Sequence of chain 42.A:
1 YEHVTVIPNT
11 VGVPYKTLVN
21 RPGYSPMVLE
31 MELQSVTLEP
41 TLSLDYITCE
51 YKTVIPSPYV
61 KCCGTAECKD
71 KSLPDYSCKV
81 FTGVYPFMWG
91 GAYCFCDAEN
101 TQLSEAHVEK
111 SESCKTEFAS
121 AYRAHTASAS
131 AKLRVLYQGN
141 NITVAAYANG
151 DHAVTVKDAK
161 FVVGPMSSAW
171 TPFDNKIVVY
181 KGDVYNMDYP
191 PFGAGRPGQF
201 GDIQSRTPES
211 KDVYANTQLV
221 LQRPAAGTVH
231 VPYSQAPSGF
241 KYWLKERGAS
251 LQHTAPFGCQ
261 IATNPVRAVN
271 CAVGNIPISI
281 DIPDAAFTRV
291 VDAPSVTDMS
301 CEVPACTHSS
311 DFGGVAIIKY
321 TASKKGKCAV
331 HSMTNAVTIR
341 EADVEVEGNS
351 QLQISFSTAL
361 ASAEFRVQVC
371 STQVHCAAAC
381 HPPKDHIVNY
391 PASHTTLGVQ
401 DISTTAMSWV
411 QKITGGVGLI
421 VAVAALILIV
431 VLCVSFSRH

Binding-site contacts:
Ligand atom C6 contacts residue THR116 of chain 42.A at 3.5 Å.
Ligand atom C6 contacts residue LYS115 of chain 42.A at 3.9 Å.
Ligand atom C2 contacts residue ASN259 of chain 42.B at 2.4 Å.
Ligand atom O5 contacts residue THR116 of chain 42.A at 2.6 Å (h-bond).
Ligand atom C4 contacts residue ASN259 of chain 42.B at 4.2 Å.
Ligand atom C8 contacts residue ASN259 of chain 42.B at 4.1 Å.
Ligand atom C6 contacts residue PHE118 of chain 42.A at 4.4 Å (hydrophobic).
Ligand atom C7 contacts residue ASN259 of chain 42.B at 3.1 Å.
Ligand atom C5 contacts residue THR116 of chain 42.A at 3.5 Å.
Ligand atom N2 contacts residue ASN259 of chain 42.B at 2.9 Å (h-bond).
Ligand atom C1 contacts residue THR116 of chain 42.A at 3.3 Å.
Ligand atom O6 contacts residue PHE118 of chain 42.A at 3.9 Å.
Ligand atom O7 contacts residue ASN259 of chain 42.B at 3.0 Å (h-bond).
Ligand atom O5 contacts residue ASN259 of chain 42.B at 2.4 Å (h-bond).
Ligand atom C5 contacts residue ASN259 of chain 42.B at 3.7 Å.
Ligand atom O6 contacts residue LYS115 of chain 42.A at 4.4 Å.
Ligand atom C1 contacts residue ASN259 of chain 42.B at 1.4 Å.
Ligand atom C3 contacts residue ASN259 of chain 42.B at 3.8 Å.

This small molecule binds to this protein.
Small molecule (SMILES): CC(=O)N[C@@H]1[C@@H](O)[C@H](O)[C@@H](CO)O[C@H]1O

Sequence of chain 42.B:
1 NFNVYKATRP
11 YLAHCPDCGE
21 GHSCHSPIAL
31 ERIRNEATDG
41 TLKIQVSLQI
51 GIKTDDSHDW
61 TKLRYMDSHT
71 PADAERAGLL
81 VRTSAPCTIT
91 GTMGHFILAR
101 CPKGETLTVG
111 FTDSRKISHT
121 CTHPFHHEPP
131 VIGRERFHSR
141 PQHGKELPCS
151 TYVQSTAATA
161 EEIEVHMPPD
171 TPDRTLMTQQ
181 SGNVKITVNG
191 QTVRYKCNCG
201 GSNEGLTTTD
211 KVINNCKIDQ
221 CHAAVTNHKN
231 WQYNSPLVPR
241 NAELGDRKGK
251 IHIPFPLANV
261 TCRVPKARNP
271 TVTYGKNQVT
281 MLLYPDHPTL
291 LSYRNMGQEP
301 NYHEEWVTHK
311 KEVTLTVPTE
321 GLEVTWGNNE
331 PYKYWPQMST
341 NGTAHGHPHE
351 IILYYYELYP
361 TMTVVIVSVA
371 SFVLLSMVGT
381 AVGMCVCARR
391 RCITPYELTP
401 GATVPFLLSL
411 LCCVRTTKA